Binding-site contacts:
Ligand atom C17 contacts residue HIS378 of chain 1.B at 3.7 Å.
Ligand atom O20 contacts residue HIS378 of chain 1.B at 4.0 Å.
Ligand atom O19 contacts residue HIS378 of chain 1.B at 3.4 Å (h-bond).
Ligand atom C3 contacts residue HIS353 of chain 1.B at 4.1 Å.
Ligand atom C7 contacts residue PRO352 of chain 1.B at 4.1 Å (hydrophobic).
Ligand atom O19 contacts residue ASN351 of chain 1.B at 4.3 Å.
Ligand atom N16 contacts residue TRP380 of chain 1.B at 3.1 Å (h-bond).
Ligand atom C17 contacts residue SER379 of chain 1.B at 3.9 Å.
Ligand atom C1 contacts residue HIS353 of chain 1.B at 4.0 Å.
Ligand atom C2 contacts residue HIS353 of chain 1.B at 3.5 Å.
Ligand atom O11 contacts residue TRP400 of chain 1.B at 3.2 Å.
Ligand atom O11 contacts residue TRP380 of chain 1.B at 4.1 Å.
Ligand atom C3 contacts residue PRO352 of chain 1.B at 4.2 Å (hydrophobic).
Ligand atom C14 contacts residue TRP386 of chain 1.B at 3.6 Å (hydrophobic).
Ligand atom O20 contacts residue PHE402 of chain 1.B at 3.7 Å.
Ligand atom C15 contacts residue TRP380 of chain 1.B at 3.3 Å (hydrophobic).
Ligand atom C18 contacts residue TRP386 of chain 1.B at 3.7 Å (hydrophobic).
Ligand atom C7 contacts residue TRP386 of chain 1.B at 3.9 Å (hydrophobic).
Ligand atom C9 contacts residue ASN351 of chain 1.B at 4.2 Å.
Ligand atom N10 contacts residue HIS397 of chain 1.B at 3.6 Å (h-bond).
Ligand atom O13 contacts residue TRP386 of chain 1.B at 3.1 Å.
Ligand atom N16 contacts residue HIS378 of chain 1.B at 2.9 Å (h-bond).
Ligand atom C18 contacts residue TRP380 of chain 1.B at 3.5 Å (hydrophobic).
Ligand atom N16 contacts residue TRP386 of chain 1.B at 4.1 Å.
Ligand atom C4 contacts residue PRO352 of chain 1.B at 4.0 Å (hydrophobic).
Ligand atom O19 contacts residue VAL350 of chain 1.B at 3.8 Å.
Ligand atom C9 contacts residue TRP400 of chain 1.B at 3.9 Å (hydrophobic).
Ligand atom O20 contacts residue TRP380 of chain 1.B at 2.6 Å (h-bond).
Ligand atom O11 contacts residue ASN351 of chain 1.B at 4.2 Å.
Ligand atom C17 contacts residue TRP380 of chain 1.B at 3.1 Å (hydrophobic).
Ligand atom N16 contacts residue SER379 of chain 1.B at 3.6 Å.
Ligand atom O20 contacts residue TRP386 of chain 1.B at 3.3 Å.
Ligand atom O13 contacts residue HIS378 of chain 1.B at 3.5 Å (h-bond).
Ligand atom C14 contacts residue TRP400 of chain 1.B at 3.8 Å (hydrophobic).
Ligand atom O19 contacts residue TRP380 of chain 1.B at 3.3 Å (h-bond).
Ligand atom O19 contacts residue PRO352 of chain 1.B at 4.0 Å.
Ligand atom O20 contacts residue SER379 of chain 1.B at 3.3 Å.
Ligand atom C17 contacts residue TRP386 of chain 1.B at 3.5 Å (hydrophobic).
Ligand atom C12 contacts residue TRP380 of chain 1.B at 3.6 Å (hydrophobic).
Ligand atom C15 contacts residue HIS378 of chain 1.B at 3.4 Å.

Sequence of chain 1.B:
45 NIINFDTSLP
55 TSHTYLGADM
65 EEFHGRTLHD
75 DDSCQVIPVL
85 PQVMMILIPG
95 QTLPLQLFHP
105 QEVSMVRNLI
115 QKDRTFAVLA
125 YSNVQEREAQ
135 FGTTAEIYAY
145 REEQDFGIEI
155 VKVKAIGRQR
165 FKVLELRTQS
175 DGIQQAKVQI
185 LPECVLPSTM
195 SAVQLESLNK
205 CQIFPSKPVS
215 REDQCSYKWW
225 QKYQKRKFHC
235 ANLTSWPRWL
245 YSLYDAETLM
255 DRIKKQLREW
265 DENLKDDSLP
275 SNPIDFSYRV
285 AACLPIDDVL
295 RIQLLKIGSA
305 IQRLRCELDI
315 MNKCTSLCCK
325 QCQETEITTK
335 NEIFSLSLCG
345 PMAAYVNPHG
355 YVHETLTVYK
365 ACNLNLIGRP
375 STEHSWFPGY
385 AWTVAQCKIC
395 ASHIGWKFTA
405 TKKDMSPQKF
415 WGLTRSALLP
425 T

A protein and the small-molecule ligand that binds it are described below.
Small molecule (SMILES): Nc1cccc2c1C(=O)N([C@H]1CCC(=O)NC1=O)C2=O